Binding-site contacts:
Ligand atom C2 contacts residue LEU519 of chain 1.A at 3.7 Å (hydrophobic).
Ligand atom C9 contacts residue GLN482 of chain 1.A at 4.0 Å.
Ligand atom C1 contacts residue LEU519 of chain 1.A at 3.9 Å (hydrophobic).
Ligand atom O2 contacts residue LYS478 of chain 1.A at 3.5 Å.
Ligand atom O1 contacts residue LYS478 of chain 1.A at 2.9 Å (salt-bridge).
Ligand atom C8 contacts residue LEU471 of chain 1.A at 4.1 Å (hydrophobic).
Ligand atom C4 contacts residue GLN522 of chain 1.A at 4.0 Å.
Ligand atom C8 contacts residue GLN482 of chain 1.A at 4.0 Å.
Ligand atom C4 contacts residue TYR485 of chain 1.A at 3.4 Å (hydrophobic).
Ligand atom C11 contacts residue GLN482 of chain 1.A at 4.0 Å.
Ligand atom C8 contacts residue LEU486 of chain 1.A at 4.3 Å (hydrophobic).
Ligand atom O2 contacts residue GLN482 of chain 1.A at 2.9 Å (h-bond).
Ligand atom C5 contacts residue GLN482 of chain 1.A at 4.2 Å.
Ligand atom C7 contacts residue LEU486 of chain 1.A at 4.2 Å (hydrophobic).
Ligand atom C11 contacts residue LEU519 of chain 1.A at 4.2 Å (hydrophobic).
Ligand atom C6 contacts residue GLN482 of chain 1.A at 3.8 Å.
Ligand atom C5 contacts residue LEU519 of chain 1.A at 4.1 Å (hydrophobic).
Ligand atom C11 contacts residue LYS478 of chain 1.A at 3.6 Å.
Ligand atom C7 contacts residue TYR485 of chain 1.A at 3.9 Å (hydrophobic).
Ligand atom N1 contacts residue GLN522 of chain 1.A at 4.2 Å.
Ligand atom N1 contacts residue LEU519 of chain 1.A at 3.9 Å.
Ligand atom C9 contacts residue LEU471 of chain 1.A at 3.8 Å (hydrophobic).
Ligand atom C10 contacts residue GLN482 of chain 1.A at 4.1 Å.
Ligand atom N2 contacts residue GLN522 of chain 1.A at 3.5 Å.
Ligand atom C6 contacts residue TYR485 of chain 1.A at 3.7 Å (hydrophobic).
Ligand atom N2 contacts residue GLU518 of chain 1.A at 4.0 Å.
Ligand atom N2 contacts residue LEU519 of chain 1.A at 3.9 Å.
Ligand atom C3 contacts residue LEU519 of chain 1.A at 3.7 Å (hydrophobic).
Ligand atom O1 contacts residue LEU519 of chain 1.A at 4.1 Å.
Ligand atom C7 contacts residue GLN482 of chain 1.A at 3.5 Å.
Ligand atom C3 contacts residue GLU518 of chain 1.A at 3.8 Å.
Ligand atom C6 contacts residue LEU519 of chain 1.A at 3.6 Å (hydrophobic).

Sequence of chain 1.A:
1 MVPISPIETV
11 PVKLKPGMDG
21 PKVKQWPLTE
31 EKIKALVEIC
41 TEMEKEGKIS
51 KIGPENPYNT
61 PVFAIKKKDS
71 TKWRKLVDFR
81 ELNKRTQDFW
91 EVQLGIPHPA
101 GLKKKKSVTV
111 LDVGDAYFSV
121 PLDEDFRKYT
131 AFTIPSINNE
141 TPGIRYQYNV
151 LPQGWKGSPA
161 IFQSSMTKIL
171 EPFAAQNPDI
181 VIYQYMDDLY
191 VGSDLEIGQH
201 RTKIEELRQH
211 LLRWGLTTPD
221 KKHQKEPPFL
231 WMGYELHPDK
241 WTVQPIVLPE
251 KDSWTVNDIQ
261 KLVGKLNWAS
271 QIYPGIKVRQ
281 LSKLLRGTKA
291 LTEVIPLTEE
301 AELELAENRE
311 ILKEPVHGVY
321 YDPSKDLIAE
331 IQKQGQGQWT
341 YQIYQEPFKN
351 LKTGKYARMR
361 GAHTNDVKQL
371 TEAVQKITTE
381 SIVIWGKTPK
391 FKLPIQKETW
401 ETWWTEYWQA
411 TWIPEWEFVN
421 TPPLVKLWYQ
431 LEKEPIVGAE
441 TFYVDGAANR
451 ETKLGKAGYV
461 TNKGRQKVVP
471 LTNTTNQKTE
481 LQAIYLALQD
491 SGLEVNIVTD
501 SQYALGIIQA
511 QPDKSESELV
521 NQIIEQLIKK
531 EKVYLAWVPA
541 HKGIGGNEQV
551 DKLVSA

This small molecule binds to this protein.
Small molecule (SMILES): Cn1ncc(C(=O)O)c1-c1ccccc1